Sequence of chain 2.B:
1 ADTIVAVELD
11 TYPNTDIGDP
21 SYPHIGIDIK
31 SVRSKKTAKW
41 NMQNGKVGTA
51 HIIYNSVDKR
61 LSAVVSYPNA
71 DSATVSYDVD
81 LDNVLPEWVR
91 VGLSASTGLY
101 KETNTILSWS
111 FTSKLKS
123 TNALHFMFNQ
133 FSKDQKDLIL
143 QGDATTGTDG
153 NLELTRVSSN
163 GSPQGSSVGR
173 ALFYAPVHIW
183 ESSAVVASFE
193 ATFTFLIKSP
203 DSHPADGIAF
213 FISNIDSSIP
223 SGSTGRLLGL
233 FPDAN

This small molecule binds to this protein.
Small molecule (SMILES): O=c1c(NCCCCCCO)c(NCCOCCO)c1=O

Binding-site contacts:
Ligand atom N1 contacts residue PRO13 of chain 2.B at 4.2 Å.
Ligand atom C5 contacts residue PRO13 of chain 2.B at 4.0 Å (hydrophobic).
Ligand atom O6 contacts residue MAN1 of chain 2.J at 1.4 Å.
Ligand atom C12 contacts residue HIS205 of chain 2.B at 4.2 Å.
Ligand atom C3 contacts residue TYR12 of chain 2.B at 2.8 Å (hydrophobic).
Ligand atom C10 contacts residue DT1 of chain 2.D at 3.0 Å.
Ligand atom O4 contacts residue DT1 of chain 2.D at 1.6 Å.
Ligand atom C11 contacts residue DT1 of chain 2.D at 4.4 Å.
Ligand atom N2 contacts residue TYR12 of chain 2.B at 3.6 Å (h-bond).
Ligand atom C12 contacts residue DT1 of chain 2.D at 4.5 Å.
Ligand atom O6 contacts residue LEU99 of chain 2.B at 4.5 Å.
Ligand atom O1 contacts residue TYR12 of chain 2.B at 3.3 Å (h-bond).
Ligand atom C7 contacts residue PRO13 of chain 2.B at 4.5 Å (hydrophobic).
Ligand atom C1 contacts residue TYR12 of chain 2.B at 4.1 Å (hydrophobic).
Ligand atom C11 contacts residue HIS205 of chain 2.B at 4.0 Å.
Ligand atom C4 contacts residue TYR12 of chain 2.B at 4.0 Å (hydrophobic).
Ligand atom O1 contacts residue MAN1 of chain 2.J at 4.3 Å.
Ligand atom C9 contacts residue DT1 of chain 2.D at 2.8 Å.
Ligand atom C10 contacts residue HIS205 of chain 2.B at 4.5 Å.
Ligand atom O2 contacts residue THR15 of chain 2.B at 3.2 Å.
Ligand atom C13 contacts residue DT1 of chain 2.D at 4.1 Å.
Ligand atom C2 contacts residue TYR12 of chain 2.B at 2.8 Å (hydrophobic).
Ligand atom N2 contacts residue DT1 of chain 2.D at 3.9 Å.
Ligand atom C6 contacts residue TYR12 of chain 2.B at 4.1 Å (hydrophobic).
Ligand atom C6 contacts residue DT1 of chain 2.D at 4.4 Å.
Ligand atom C8 contacts residue THR15 of chain 2.B at 4.4 Å.
Ligand atom C8 contacts residue PRO13 of chain 2.B at 3.8 Å (hydrophobic).
Ligand atom C1 contacts residue LEU99 of chain 2.B at 4.2 Å (hydrophobic).
Ligand atom C14 contacts residue TYR12 of chain 2.B at 3.3 Å (hydrophobic).
Ligand atom O2 contacts residue PRO13 of chain 2.B at 3.7 Å.
Ligand atom C1 contacts residue MAN1 of chain 2.J at 2.4 Å.
Ligand atom C2 contacts residue MAN1 of chain 2.J at 3.4 Å.